The protein below binds the small molecule below.
Small molecule (SMILES): COC(=O)c1cncc(-c2cc3c(=O)[nH]ccc3o2)c1

Binding-site contacts:
Ligand atom C9 contacts residue TRP77 of chain 1.D at 4.3 Å (hydrophobic).
Ligand atom C5 contacts residue TRP64 of chain 1.D at 4.1 Å (hydrophobic).
Ligand atom C12 contacts residue THR75 of chain 1.D at 3.7 Å.
Ligand atom C1 contacts residue TRP64 of chain 1.D at 4.3 Å (hydrophobic).
Ligand atom C3 contacts residue TRP64 of chain 1.D at 3.5 Å (hydrophobic).
Ligand atom O1 contacts residue TRP64 of chain 1.D at 3.5 Å.
Ligand atom C14 contacts residue ARG69 of chain 1.D at 3.3 Å.
Ligand atom N2 contacts residue TYR28 of chain 1.D at 4.0 Å.
Ligand atom C8 contacts residue TRP64 of chain 1.D at 4.0 Å (hydrophobic).
Ligand atom O2 contacts residue SER12 of chain 1.D at 3.4 Å (h-bond).
Ligand atom O1 contacts residue THR75 of chain 1.D at 3.7 Å.
Ligand atom C7 contacts residue TRP64 of chain 1.D at 3.6 Å (hydrophobic).
Ligand atom O4 contacts residue ARG69 of chain 1.D at 4.0 Å.
Ligand atom C10 contacts residue TYR28 of chain 1.D at 3.5 Å (hydrophobic).
Ligand atom C10 contacts residue TRP77 of chain 1.D at 3.7 Å (hydrophobic).
Ligand atom C6 contacts residue TRP64 of chain 1.D at 3.2 Å (hydrophobic).
Ligand atom C10 contacts residue ASP113 of chain 1.D at 3.5 Å.
Ligand atom C11 contacts residue THR75 of chain 1.D at 4.1 Å.
Ligand atom O2 contacts residue ASP113 of chain 1.D at 3.5 Å (salt-bridge).
Ligand atom C2 contacts residue TRP64 of chain 1.D at 3.6 Å (hydrophobic).
Ligand atom O1 contacts residue LEU95 of chain 1.D at 4.0 Å.
Ligand atom C12 contacts residue TRP93 of chain 1.D at 3.8 Å (hydrophobic).
Ligand atom C9 contacts residue THR75 of chain 1.D at 3.9 Å.
Ligand atom C14 contacts residue TYR39 of chain 1.D at 3.1 Å (hydrophobic).
Ligand atom C11 contacts residue TRP77 of chain 1.D at 3.8 Å (hydrophobic).
Ligand atom C9 contacts residue TRP64 of chain 1.D at 4.0 Å (hydrophobic).
Ligand atom O2 contacts residue TYR28 of chain 1.D at 2.7 Å (h-bond).
Ligand atom C11 contacts residue ASP113 of chain 1.D at 3.6 Å.
Ligand atom C8 contacts residue TRP77 of chain 1.D at 4.1 Å (hydrophobic).
Ligand atom O2 contacts residue TRP77 of chain 1.D at 4.1 Å.
Ligand atom C14 contacts residue SER37 of chain 1.D at 4.0 Å.
Ligand atom N1 contacts residue TRP64 of chain 1.D at 3.9 Å.
Ligand atom N2 contacts residue TRP93 of chain 1.D at 4.0 Å.
Ligand atom N2 contacts residue ASP113 of chain 1.D at 2.7 Å (salt-bridge).
Ligand atom O2 contacts residue ASN8 of chain 1.D at 3.5 Å (h-bond).
Ligand atom O4 contacts residue TYR39 of chain 1.D at 3.0 Å (h-bond).
Ligand atom N2 contacts residue TRP77 of chain 1.D at 3.5 Å.
Ligand atom C13 contacts residue TYR39 of chain 1.D at 4.3 Å (hydrophobic).
Ligand atom C11 contacts residue TRP93 of chain 1.D at 3.3 Å (hydrophobic).
Ligand atom C4 contacts residue TRP64 of chain 1.D at 3.8 Å (hydrophobic).

Sequence of chain 1.D:
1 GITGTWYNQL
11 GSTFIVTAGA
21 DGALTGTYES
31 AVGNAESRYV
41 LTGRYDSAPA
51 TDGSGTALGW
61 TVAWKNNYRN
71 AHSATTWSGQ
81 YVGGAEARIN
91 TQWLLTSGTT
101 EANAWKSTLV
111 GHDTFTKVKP